The protein below binds the small molecule below.
Small molecule (SMILES): N[C@@H](CCCC[NH3+])C(=O)O

Sequence of chain 1.F:
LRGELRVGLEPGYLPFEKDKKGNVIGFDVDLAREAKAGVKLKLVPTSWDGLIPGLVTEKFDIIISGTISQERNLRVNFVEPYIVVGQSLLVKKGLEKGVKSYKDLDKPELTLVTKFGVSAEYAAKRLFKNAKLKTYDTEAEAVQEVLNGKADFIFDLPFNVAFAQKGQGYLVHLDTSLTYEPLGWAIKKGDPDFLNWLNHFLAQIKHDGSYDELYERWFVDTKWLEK

Binding-site contacts:
Ligand atom C contacts residue SER125 of chain 1.F at 2.8 Å.
Ligand atom O contacts residue ARG78 of chain 1.F at 2.8 Å (salt-bridge).
Ligand atom CE contacts residue GLU12 of chain 1.F at 3.5 Å.
Ligand atom NZ contacts residue LYS121 of chain 1.F at 2.8 Å (salt-bridge).
Ligand atom O contacts residue THR73 of chain 1.F at 2.8 Å (h-bond).
Ligand atom O contacts residue TRP53 of chain 1.F at 3.4 Å.
Ligand atom CE contacts residue GLU145 of chain 1.F at 3.4 Å.
Ligand atom C contacts residue TRP53 of chain 1.F at 3.4 Å (hydrophobic).
Ligand atom OXT contacts residue ARG78 of chain 1.F at 2.7 Å (salt-bridge).
Ligand atom CA contacts residue SER125 of chain 1.F at 3.3 Å.
Ligand atom N contacts residue GLY71 of chain 1.F at 2.9 Å (h-bond).
Ligand atom CB contacts residue ASP163 of chain 1.F at 3.9 Å.
Ligand atom N contacts residue ASP163 of chain 1.F at 2.8 Å (salt-bridge).
Ligand atom C contacts residue ARG78 of chain 1.F at 3.4 Å.
Ligand atom OXT contacts residue TRP53 of chain 1.F at 3.1 Å.
Ligand atom O contacts residue SER125 of chain 1.F at 3.1 Å (h-bond).
Ligand atom NZ contacts residue TRP53 of chain 1.F at 3.7 Å.
Ligand atom CG contacts residue VAL124 of chain 1.F at 3.7 Å (hydrophobic).
Ligand atom OXT contacts residue VAL124 of chain 1.F at 3.5 Å.
Ligand atom NZ contacts residue GLU145 of chain 1.F at 3.2 Å (salt-bridge).
Ligand atom CE contacts residue VAL124 of chain 1.F at 3.9 Å (hydrophobic).
Ligand atom CA contacts residue ASP163 of chain 1.F at 3.5 Å.
Ligand atom N contacts residue THR73 of chain 1.F at 3.5 Å (h-bond).
Ligand atom OXT contacts residue SER125 of chain 1.F at 2.8 Å (h-bond).
Ligand atom CG contacts residue PHE162 of chain 1.F at 3.9 Å (hydrophobic).
Ligand atom CE contacts residue LYS121 of chain 1.F at 3.2 Å.
Ligand atom C contacts residue THR73 of chain 1.F at 3.9 Å.
Ligand atom N contacts residue LEU191 of chain 1.F at 3.9 Å.
Ligand atom N contacts residue SER125 of chain 1.F at 3.6 Å.
Ligand atom CB contacts residue TYR15 of chain 1.F at 3.5 Å (hydrophobic).
Ligand atom CB contacts residue GLY71 of chain 1.F at 3.5 Å.
Ligand atom CD contacts residue TYR15 of chain 1.F at 3.6 Å (hydrophobic).
Ligand atom CB contacts residue TRP53 of chain 1.F at 3.9 Å (hydrophobic).
Ligand atom CD contacts residue TRP53 of chain 1.F at 3.7 Å (hydrophobic).
Ligand atom O contacts residue MSE72 of chain 1.F at 3.4 Å.
Ligand atom NZ contacts residue GLU12 of chain 1.F at 2.3 Å (salt-bridge).
Ligand atom O contacts residue GLY71 of chain 1.F at 3.7 Å.
Ligand atom CG contacts residue TRP53 of chain 1.F at 4.0 Å (hydrophobic).
Ligand atom CA contacts residue GLY71 of chain 1.F at 3.6 Å.
Ligand atom CE contacts residue TRP53 of chain 1.F at 3.8 Å (hydrophobic).